Sequence of chain 1.B:
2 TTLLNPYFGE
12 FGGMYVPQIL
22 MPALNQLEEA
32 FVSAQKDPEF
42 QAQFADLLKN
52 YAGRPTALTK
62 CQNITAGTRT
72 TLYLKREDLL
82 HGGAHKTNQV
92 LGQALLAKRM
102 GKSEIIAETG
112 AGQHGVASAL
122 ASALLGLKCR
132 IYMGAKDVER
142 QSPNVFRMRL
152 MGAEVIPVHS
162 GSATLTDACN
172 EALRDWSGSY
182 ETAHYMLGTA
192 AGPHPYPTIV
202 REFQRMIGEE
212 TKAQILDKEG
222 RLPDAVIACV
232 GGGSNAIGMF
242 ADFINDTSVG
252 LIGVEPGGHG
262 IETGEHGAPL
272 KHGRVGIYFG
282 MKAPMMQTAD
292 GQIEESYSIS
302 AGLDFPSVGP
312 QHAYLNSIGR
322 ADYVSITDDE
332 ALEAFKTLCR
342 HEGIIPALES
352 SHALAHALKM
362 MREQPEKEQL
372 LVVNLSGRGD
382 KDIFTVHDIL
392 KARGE

Binding-site contacts:
Ligand atom O contacts residue GLN114 of chain 1.B at 2.9 Å (h-bond).
Ligand atom OP2 contacts residue HIS86 of chain 1.B at 3.0 Å (h-bond).
Ligand atom OP1 contacts residue GLY234 of chain 1.B at 2.8 Å (h-bond).
Ligand atom C6 contacts residue SER377 of chain 1.B at 3.6 Å.
Ligand atom OP1 contacts residue GLY232 of chain 1.B at 2.7 Å (h-bond).
Ligand atom OP3 contacts residue LYS87 of chain 1.B at 3.2 Å (salt-bridge).
Ligand atom OP1 contacts residue GLY233 of chain 1.B at 2.9 Å (h-bond).
Ligand atom OP2 contacts residue ASN236 of chain 1.B at 2.8 Å (h-bond).
Ligand atom C4A contacts residue GLY303 of chain 1.B at 3.3 Å.
Ligand atom OP2 contacts residue SER235 of chain 1.B at 3.2 Å (h-bond).
Ligand atom P contacts residue SER235 of chain 1.B at 3.5 Å.
Ligand atom O contacts residue THR110 of chain 1.B at 3.5 Å (h-bond).
Ligand atom N contacts residue GLY303 of chain 1.B at 3.7 Å.
Ligand atom C6 contacts residue CYS230 of chain 1.B at 3.7 Å (hydrophobic).
Ligand atom N1 contacts residue SER377 of chain 1.B at 2.9 Å (h-bond).
Ligand atom OP4 contacts residue LYS87 of chain 1.B at 3.2 Å (salt-bridge).
Ligand atom C contacts residue ALA112 of chain 1.B at 3.6 Å (hydrophobic).
Ligand atom P contacts residue GLY234 of chain 1.B at 3.7 Å.
Ligand atom OXT contacts residue THR110 of chain 1.B at 2.9 Å (h-bond).
Ligand atom OP1 contacts residue SER235 of chain 1.B at 3.6 Å.
Ligand atom N contacts residue LYS87 of chain 1.B at 3.4 Å.
Ligand atom OXT contacts residue GLY111 of chain 1.B at 3.0 Å (h-bond).
Ligand atom O contacts residue ALA112 of chain 1.B at 3.7 Å.
Ligand atom N1 contacts residue GLU350 of chain 1.B at 3.4 Å.
Ligand atom C4 contacts residue LYS87 of chain 1.B at 3.7 Å.
Ligand atom O contacts residue HIS115 of chain 1.B at 2.7 Å (h-bond).
Ligand atom OXT contacts residue ALA112 of chain 1.B at 3.5 Å (h-bond).
Ligand atom C contacts residue THR110 of chain 1.B at 3.6 Å.
Ligand atom CB contacts residue GLY303 of chain 1.B at 3.4 Å.
Ligand atom C4A contacts residue LYS87 of chain 1.B at 3.3 Å.
Ligand atom C contacts residue HIS115 of chain 1.B at 3.7 Å.
Ligand atom O contacts residue GLY113 of chain 1.B at 3.4 Å (h-bond).
Ligand atom C6 contacts residue GLU350 of chain 1.B at 3.6 Å.
Ligand atom CA contacts residue BZI1 of chain 1.F at 3.5 Å.
Ligand atom OP3 contacts residue SER235 of chain 1.B at 2.7 Å (h-bond).
Ligand atom CB contacts residue BZI1 of chain 1.F at 3.1 Å.
Ligand atom OP3 contacts residue THR190 of chain 1.B at 2.6 Å (h-bond).
Ligand atom O3 contacts residue GLN114 of chain 1.B at 3.3 Å.
Ligand atom OP3 contacts residue GLY234 of chain 1.B at 3.5 Å (h-bond).
Ligand atom C5A contacts residue GLY303 of chain 1.B at 3.2 Å.

The small molecule below binds the protein below.
Small molecule (SMILES): C=C(/N=C/c1c(COP(=O)(O)O)cnc(C)c1O)C(=O)O